This protein binds this small molecule.
Small molecule (SMILES): CC(=O)N[C@@H]1[C@@H](O)[C@H](O)[C@@H](CO)O[C@H]1O

Sequence of chain 1.C:
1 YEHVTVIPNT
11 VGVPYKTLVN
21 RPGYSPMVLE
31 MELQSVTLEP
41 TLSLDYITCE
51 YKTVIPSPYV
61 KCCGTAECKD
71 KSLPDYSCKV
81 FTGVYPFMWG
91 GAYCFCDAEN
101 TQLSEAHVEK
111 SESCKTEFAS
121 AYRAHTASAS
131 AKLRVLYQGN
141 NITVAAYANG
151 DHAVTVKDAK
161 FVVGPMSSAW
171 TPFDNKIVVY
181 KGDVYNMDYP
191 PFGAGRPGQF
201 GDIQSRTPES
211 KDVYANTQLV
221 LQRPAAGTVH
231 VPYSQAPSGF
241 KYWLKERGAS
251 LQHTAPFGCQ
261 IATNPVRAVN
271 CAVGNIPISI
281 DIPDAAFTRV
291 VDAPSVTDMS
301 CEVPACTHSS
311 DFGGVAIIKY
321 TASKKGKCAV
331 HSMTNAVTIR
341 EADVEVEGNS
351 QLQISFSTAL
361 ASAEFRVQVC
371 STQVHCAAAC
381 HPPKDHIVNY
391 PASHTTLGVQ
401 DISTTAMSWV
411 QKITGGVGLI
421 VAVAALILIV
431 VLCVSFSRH

Binding-site contacts:
Ligand atom O7 contacts residue HIS386 of chain 1.C at 4.2 Å.
Ligand atom C7 contacts residue GLU357 of chain 1.G at 4.4 Å.
Ligand atom N2 contacts residue ASN341 of chain 1.G at 2.8 Å (h-bond).
Ligand atom C8 contacts residue ASN341 of chain 1.G at 4.5 Å.
Ligand atom C8 contacts residue LYS276 of chain 1.G at 3.5 Å.
Ligand atom C4 contacts residue ASN341 of chain 1.G at 4.2 Å.
Ligand atom C2 contacts residue ASN341 of chain 1.G at 2.4 Å.
Ligand atom C7 contacts residue ASN341 of chain 1.G at 3.4 Å.
Ligand atom O7 contacts residue ASN341 of chain 1.G at 3.6 Å.
Ligand atom C3 contacts residue ASN341 of chain 1.G at 3.8 Å.
Ligand atom C5 contacts residue ASN341 of chain 1.G at 3.7 Å.
Ligand atom C8 contacts residue GLU357 of chain 1.G at 3.4 Å.
Ligand atom O5 contacts residue ASN341 of chain 1.G at 2.4 Å (h-bond).
Ligand atom C1 contacts residue ASN341 of chain 1.G at 1.4 Å.

Sequence of chain 1.G:
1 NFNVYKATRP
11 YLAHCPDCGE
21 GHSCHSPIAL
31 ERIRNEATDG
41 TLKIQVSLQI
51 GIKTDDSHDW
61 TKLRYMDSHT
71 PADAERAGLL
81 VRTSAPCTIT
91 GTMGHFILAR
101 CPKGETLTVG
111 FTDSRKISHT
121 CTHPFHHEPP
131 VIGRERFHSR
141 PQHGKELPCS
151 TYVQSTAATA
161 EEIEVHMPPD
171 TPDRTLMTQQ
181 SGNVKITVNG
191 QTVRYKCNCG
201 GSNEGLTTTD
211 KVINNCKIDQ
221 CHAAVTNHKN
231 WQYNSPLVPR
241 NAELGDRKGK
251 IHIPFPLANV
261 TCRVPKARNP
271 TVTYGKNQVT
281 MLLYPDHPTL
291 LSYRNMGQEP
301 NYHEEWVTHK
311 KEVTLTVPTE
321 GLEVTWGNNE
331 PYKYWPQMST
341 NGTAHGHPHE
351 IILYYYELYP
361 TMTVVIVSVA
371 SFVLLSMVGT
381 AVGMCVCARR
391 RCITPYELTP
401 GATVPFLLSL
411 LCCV